This protein binds this small molecule.
Small molecule (SMILES): Nc1ncnc2c1ncn2[C@H]1C[C@H](O)[C@@H](COP(=O)(O)O)O1

Sequence of chain 2.C:
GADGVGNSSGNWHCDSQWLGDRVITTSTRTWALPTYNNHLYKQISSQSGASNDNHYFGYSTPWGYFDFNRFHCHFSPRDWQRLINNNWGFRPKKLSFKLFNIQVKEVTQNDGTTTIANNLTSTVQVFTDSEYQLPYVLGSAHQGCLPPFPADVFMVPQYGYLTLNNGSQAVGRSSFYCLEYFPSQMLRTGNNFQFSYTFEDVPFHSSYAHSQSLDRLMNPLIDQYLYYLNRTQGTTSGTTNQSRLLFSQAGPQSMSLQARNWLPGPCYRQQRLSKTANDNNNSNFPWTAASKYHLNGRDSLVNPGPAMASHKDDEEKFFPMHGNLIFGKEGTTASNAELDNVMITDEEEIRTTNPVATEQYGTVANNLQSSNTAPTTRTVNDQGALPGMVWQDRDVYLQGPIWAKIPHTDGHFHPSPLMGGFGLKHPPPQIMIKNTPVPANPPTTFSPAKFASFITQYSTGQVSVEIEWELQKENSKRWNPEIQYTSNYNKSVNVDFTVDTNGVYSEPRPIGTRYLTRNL

Binding-site contacts:
Ligand atom N9 contacts residue HIS630 of chain 2.C at 4.2 Å.
Ligand atom C6 contacts residue SER632 of chain 2.C at 4.3 Å.
Ligand atom C6 contacts residue GLY639 of chain 2.C at 3.7 Å.
Ligand atom N7 contacts residue SER632 of chain 2.C at 3.8 Å.
Ligand atom C5 contacts residue SER632 of chain 2.C at 4.3 Å.
Ligand atom C6 contacts residue PRO419 of chain 2.C at 4.4 Å (hydrophobic).
Ligand atom O5' contacts residue PHE629 of chain 2.C at 4.2 Å.
Ligand atom N1 contacts residue ILE622 of chain 2.C at 4.4 Å.
Ligand atom N6 contacts residue PRO631 of chain 2.C at 3.9 Å.
Ligand atom C4 contacts residue PRO419 of chain 2.C at 4.2 Å (hydrophobic).
Ligand atom C2 contacts residue PRO419 of chain 2.C at 4.4 Å (hydrophobic).
Ligand atom C4 contacts residue PRO631 of chain 2.C at 4.4 Å (hydrophobic).
Ligand atom O2P contacts residue HIS628 of chain 2.C at 4.3 Å.
Ligand atom C6 contacts residue PRO631 of chain 2.C at 4.0 Å (hydrophobic).
Ligand atom N6 contacts residue SER632 of chain 2.C at 3.9 Å.
Ligand atom N9 contacts residue PRO419 of chain 2.C at 4.2 Å.
Ligand atom N3 contacts residue PRO419 of chain 2.C at 4.3 Å.
Ligand atom N6 contacts residue GLY639 of chain 2.C at 2.8 Å (h-bond).
Ligand atom N6 contacts residue PRO633 of chain 2.C at 4.1 Å.
Ligand atom C2' contacts residue PRO419 of chain 2.C at 4.0 Å (hydrophobic).
Ligand atom C5 contacts residue PRO419 of chain 2.C at 4.2 Å (hydrophobic).
Ligand atom O5' contacts residue PRO631 of chain 2.C at 4.1 Å.
Ligand atom O2P contacts residue PHE629 of chain 2.C at 4.0 Å.
Ligand atom O4' contacts residue PRO631 of chain 2.C at 3.8 Å.
Ligand atom N7 contacts residue PRO419 of chain 2.C at 4.4 Å.
Ligand atom N6 contacts residue GLY637 of chain 2.C at 4.1 Å.
Ligand atom C8 contacts residue HIS630 of chain 2.C at 3.4 Å.
Ligand atom N6 contacts residue PHE638 of chain 2.C at 3.8 Å.
Ligand atom C5 contacts residue PRO631 of chain 2.C at 4.4 Å (hydrophobic).
Ligand atom C1' contacts residue HIS630 of chain 2.C at 4.0 Å.
Ligand atom C8 contacts residue PRO419 of chain 2.C at 4.3 Å (hydrophobic).
Ligand atom C6 contacts residue VAL418 of chain 2.C at 3.8 Å (hydrophobic).
Ligand atom O4' contacts residue HIS630 of chain 2.C at 4.4 Å.
Ligand atom N6 contacts residue VAL418 of chain 2.C at 3.6 Å.
Ligand atom N7 contacts residue HIS630 of chain 2.C at 4.1 Å.
Ligand atom C2 contacts residue GLY639 of chain 2.C at 3.7 Å.
Ligand atom O2P contacts residue PRO631 of chain 2.C at 3.8 Å.
Ligand atom N1 contacts residue GLY639 of chain 2.C at 2.9 Å (h-bond).
Ligand atom N1 contacts residue VAL418 of chain 2.C at 3.8 Å.
Ligand atom N1 contacts residue PRO631 of chain 2.C at 4.2 Å.